This protein binds this small molecule.
Small molecule (SMILES): CN1CCN(CCOc2cc(OC3CCOCC3)c3c(Nc4c(Cl)ccc5c4OCO5)ncnc3c2)CC1

Binding-site contacts:
Ligand atom C25 contacts residue ALA35 of chain 1.C at 3.5 Å (hydrophobic).
Ligand atom C35 contacts residue HIS88 of chain 1.C at 3.8 Å.
Ligand atom C15 contacts residue LYS142 of chain 1.C at 3.1 Å.
Ligand atom C20 contacts residue LEU145 of chain 1.C at 3.7 Å (hydrophobic).
Ligand atom C7 contacts residue GLU89 of chain 1.C at 3.4 Å.
Ligand atom O24 contacts residue THR85 of chain 1.C at 3.5 Å (h-bond).
Ligand atom C27 contacts residue LEU65 of chain 1.C at 3.7 Å (hydrophobic).
Ligand atom O8 contacts residue VAL16 of chain 1.C at 3.8 Å.
Ligand atom O8 contacts residue GLY91 of chain 1.C at 3.6 Å.
Ligand atom C25 contacts residue THR85 of chain 1.C at 3.2 Å.
Ligand atom C7 contacts residue HIS88 of chain 1.C at 3.4 Å.
Ligand atom CL3 contacts residue ALA155 of chain 1.C at 3.4 Å.
Ligand atom N32 contacts residue LEU145 of chain 1.C at 3.3 Å.
Ligand atom O26 contacts residue LYS37 of chain 1.C at 3.5 Å.
Ligand atom O16 contacts residue LYS142 of chain 1.C at 3.6 Å.
Ligand atom C6 contacts residue TYR87 of chain 1.C at 3.5 Å (hydrophobic).
Ligand atom C37 contacts residue GLY91 of chain 1.C at 3.8 Å.
Ligand atom C6 contacts residue GLU89 of chain 1.C at 3.4 Å.
Ligand atom C37 contacts residue GLU89 of chain 1.C at 3.1 Å.
Ligand atom C25 contacts residue LYS37 of chain 1.C at 3.4 Å.
Ligand atom O26 contacts residue THR85 of chain 1.C at 3.3 Å.
Ligand atom C36 contacts residue HIS88 of chain 1.C at 3.0 Å.
Ligand atom N32 contacts residue ALA35 of chain 1.C at 3.5 Å.
Ligand atom C7 contacts residue TYR87 of chain 1.C at 3.3 Å (hydrophobic).
Ligand atom N21 contacts residue VAL24 of chain 1.C at 3.7 Å.
Ligand atom C29 contacts residue ALA155 of chain 1.C at 3.7 Å (hydrophobic).
Ligand atom O26 contacts residue LEU83 of chain 1.C at 3.8 Å.
Ligand atom O12 contacts residue VAL24 of chain 1.C at 3.8 Å.
Ligand atom N5 contacts residue GLU89 of chain 1.C at 3.8 Å.
Ligand atom N34 contacts residue HIS88 of chain 1.C at 3.1 Å (h-bond).
Ligand atom C28 contacts residue LEU65 of chain 1.C at 3.5 Å (hydrophobic).
Ligand atom C29 contacts residue LEU65 of chain 1.C at 3.6 Å (hydrophobic).
Ligand atom C33 contacts residue HIS88 of chain 1.C at 3.8 Å.
Ligand atom O24 contacts residue ALA35 of chain 1.C at 3.3 Å.
Ligand atom C33 contacts residue ALA35 of chain 1.C at 3.4 Å (hydrophobic).
Ligand atom C10 contacts residue VAL16 of chain 1.C at 3.6 Å (hydrophobic).
Ligand atom C33 contacts residue HIS86 of chain 1.C at 3.4 Å.
Ligand atom C25 contacts residue LEU83 of chain 1.C at 3.6 Å (hydrophobic).
Ligand atom C33 contacts residue LEU145 of chain 1.C at 3.5 Å (hydrophobic).
Ligand atom O24 contacts residue VAL24 of chain 1.C at 3.5 Å.

Sequence of chain 1.C:
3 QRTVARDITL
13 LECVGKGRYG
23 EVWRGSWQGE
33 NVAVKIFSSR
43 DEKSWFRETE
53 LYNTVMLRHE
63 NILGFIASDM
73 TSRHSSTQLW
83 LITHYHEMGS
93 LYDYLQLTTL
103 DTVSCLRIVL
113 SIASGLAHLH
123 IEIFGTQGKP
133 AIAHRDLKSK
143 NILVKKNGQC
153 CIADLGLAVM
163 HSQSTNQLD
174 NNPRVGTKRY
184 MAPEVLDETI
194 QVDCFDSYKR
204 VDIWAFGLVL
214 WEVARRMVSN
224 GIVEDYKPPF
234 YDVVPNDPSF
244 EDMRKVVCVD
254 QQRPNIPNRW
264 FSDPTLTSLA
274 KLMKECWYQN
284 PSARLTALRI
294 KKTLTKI